A protein and the small-molecule ligand that binds it are described below.
Small molecule (SMILES): CC(=O)N[C@H]1[C@H](O[C@H]2[C@H](O)[C@@H](NC(C)=O)CO[C@@H]2CO)O[C@H](CO)[C@@H](O[C@@H]2O[C@H](CO)[C@@H](O)[C@H](O)[C@@H]2O)[C@@H]1O

Sequence of chain 1.D:
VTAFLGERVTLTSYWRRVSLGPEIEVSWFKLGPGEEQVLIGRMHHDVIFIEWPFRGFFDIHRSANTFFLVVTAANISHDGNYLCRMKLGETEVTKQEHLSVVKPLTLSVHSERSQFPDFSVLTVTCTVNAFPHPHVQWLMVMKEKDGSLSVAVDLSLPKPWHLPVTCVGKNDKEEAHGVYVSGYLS

Binding-site contacts:
Ligand atom O3 contacts residue PHE57 of chain 1.D at 3.9 Å.
Ligand atom C1 contacts residue PHE57 of chain 1.D at 4.0 Å (hydrophobic).
Ligand atom O5 contacts residue ASN75 of chain 1.D at 2.4 Å (h-bond).
Ligand atom C1 contacts residue SER77 of chain 1.D at 4.0 Å.
Ligand atom C5 contacts residue PHE57 of chain 1.D at 4.0 Å (hydrophobic).
Ligand atom C4 contacts residue ASN75 of chain 1.D at 4.1 Å.
Ligand atom N2 contacts residue PRO53 of chain 1.D at 3.3 Å (h-bond).
Ligand atom C2 contacts residue PRO53 of chain 1.D at 3.9 Å (hydrophobic).
Ligand atom C3 contacts residue ASN75 of chain 1.D at 3.7 Å.
Ligand atom C1 contacts residue PRO53 of chain 1.D at 4.1 Å (hydrophobic).
Ligand atom O5 contacts residue HIS78 of chain 1.D at 2.8 Å (h-bond).
Ligand atom O6 contacts residue PHE54 of chain 1.D at 3.9 Å.
Ligand atom C4 contacts residue PHE57 of chain 1.D at 3.8 Å (hydrophobic).
Ligand atom C5 contacts residue ASN75 of chain 1.D at 3.6 Å.
Ligand atom N2 contacts residue ASN75 of chain 1.D at 3.0 Å (h-bond).
Ligand atom C5 contacts residue HIS78 of chain 1.D at 3.6 Å.
Ligand atom C6 contacts residue PHE57 of chain 1.D at 4.0 Å (hydrophobic).
Ligand atom C3 contacts residue PRO53 of chain 1.D at 3.7 Å (hydrophobic).
Ligand atom C1 contacts residue ASN75 of chain 1.D at 1.4 Å.
Ligand atom O7 contacts residue ASN75 of chain 1.D at 3.6 Å (h-bond).
Ligand atom C2 contacts residue PHE57 of chain 1.D at 4.4 Å (hydrophobic).
Ligand atom C7 contacts residue PRO53 of chain 1.D at 4.2 Å (hydrophobic).
Ligand atom C8 contacts residue PRO53 of chain 1.D at 4.0 Å (hydrophobic).
Ligand atom C8 contacts residue LYS159 of chain 1.D at 3.9 Å.
Ligand atom O5 contacts residue PHE57 of chain 1.D at 3.7 Å.
Ligand atom C6 contacts residue HIS78 of chain 1.D at 3.5 Å.
Ligand atom C7 contacts residue ASN75 of chain 1.D at 3.5 Å.
Ligand atom O3 contacts residue ASN75 of chain 1.D at 4.5 Å.
Ligand atom O6 contacts residue HIS78 of chain 1.D at 2.9 Å (h-bond).
Ligand atom O3 contacts residue PRO53 of chain 1.D at 4.5 Å.
Ligand atom C8 contacts residue PHE54 of chain 1.D at 3.8 Å (hydrophobic).
Ligand atom C2 contacts residue ASN75 of chain 1.D at 2.3 Å.
Ligand atom C8 contacts residue ASP160 of chain 1.D at 3.9 Å.
Ligand atom C1 contacts residue HIS78 of chain 1.D at 3.5 Å.
Ligand atom O6 contacts residue PHE58 of chain 1.D at 3.8 Å.
Ligand atom N2 contacts residue SER77 of chain 1.D at 4.5 Å.
Ligand atom C3 contacts residue PHE57 of chain 1.D at 4.3 Å (hydrophobic).